Binding-site contacts:
Ligand atom C7 contacts residue GLN13 of chain 1.C at 4.2 Å.
Ligand atom C33 contacts residue GLN13 of chain 1.C at 4.0 Å.
Ligand atom C34 contacts residue GLN13 of chain 1.C at 3.2 Å.
Ligand atom C8 contacts residue LEU10 of chain 1.C at 4.3 Å (hydrophobic).
Ligand atom O6 contacts residue GLN13 of chain 1.C at 3.1 Å (h-bond).
Ligand atom C20 contacts residue LEU10 of chain 1.C at 3.9 Å (hydrophobic).
Ligand atom C25 contacts residue GLN13 of chain 1.C at 3.5 Å.
Ligand atom C2 contacts residue ALA17 of chain 1.C at 4.5 Å (hydrophobic).
Ligand atom C14 contacts residue LEU10 of chain 1.C at 3.4 Å (hydrophobic).
Ligand atom C9 contacts residue LEU10 of chain 1.C at 4.3 Å (hydrophobic).
Ligand atom C33 contacts residue GLU9 of chain 1.C at 3.8 Å.
Ligand atom C19 contacts residue GLN13 of chain 1.C at 2.8 Å.
Ligand atom C20 contacts residue GLN13 of chain 1.C at 3.3 Å.
Ligand atom C24 contacts residue GLN13 of chain 1.C at 3.9 Å.
Ligand atom O32 contacts residue GLU9 of chain 1.C at 2.7 Å (salt-bridge).
Ligand atom C1 contacts residue ALA17 of chain 1.C at 3.7 Å (hydrophobic).
Ligand atom CL1 contacts residue GLN13 of chain 1.C at 3.1 Å.
Ligand atom CL1 contacts residue LEU10 of chain 1.C at 4.5 Å.
Ligand atom C23 contacts residue GLN13 of chain 1.C at 4.1 Å.
Ligand atom N22 contacts residue GLN13 of chain 1.C at 3.5 Å (h-bond).
Ligand atom C1 contacts residue GLN13 of chain 1.C at 4.3 Å.
Ligand atom C34 contacts residue GLU9 of chain 1.C at 4.0 Å.
Ligand atom N26 contacts residue GLN13 of chain 1.C at 4.3 Å.
Ligand atom C30 contacts residue GLU9 of chain 1.C at 4.0 Å.
Ligand atom C7 contacts residue LEU10 of chain 1.C at 4.2 Å (hydrophobic).
Ligand atom C13 contacts residue LEU10 of chain 1.C at 4.1 Å (hydrophobic).
Ligand atom C21 contacts residue GLN13 of chain 1.C at 3.8 Å.
Ligand atom C3 contacts residue ALA17 of chain 1.C at 4.0 Å (hydrophobic).
Ligand atom N18 contacts residue GLN13 of chain 1.C at 3.7 Å.
Ligand atom CL1 contacts residue GLU9 of chain 1.C at 3.0 Å.
Ligand atom N18 contacts residue LEU10 of chain 1.C at 3.9 Å.
Ligand atom C1 contacts residue GLN14 of chain 1.C at 4.0 Å.
Ligand atom C5 contacts residue GLN13 of chain 1.C at 4.0 Å.

Sequence of chain 1.C:
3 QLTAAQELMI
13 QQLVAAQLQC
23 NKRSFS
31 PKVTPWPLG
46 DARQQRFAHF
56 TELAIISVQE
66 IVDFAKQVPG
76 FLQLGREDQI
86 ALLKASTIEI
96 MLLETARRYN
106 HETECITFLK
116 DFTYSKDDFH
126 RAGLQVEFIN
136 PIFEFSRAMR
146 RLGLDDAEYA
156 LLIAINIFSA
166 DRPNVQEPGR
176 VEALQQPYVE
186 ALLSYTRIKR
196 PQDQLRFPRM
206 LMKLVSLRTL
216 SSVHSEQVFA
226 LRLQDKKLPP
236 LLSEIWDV

A small-molecule ligand and the protein it binds are described below.
Small molecule (SMILES): CC(C)N1C(=O)C(NC2CCN(c3ncc(CC(=O)O)cc3Cl)CC2)=C(c2ccccc2)S1(=O)=O